Binding-site contacts:
Ligand atom C2 contacts residue MET49 of chain 1.A at 4.0 Å (hydrophobic).
Ligand atom C11 contacts residue MET49 of chain 1.A at 3.9 Å (hydrophobic).
Ligand atom O contacts residue CYS145 of chain 1.A at 3.8 Å.
Ligand atom C11 contacts residue HIS41 of chain 1.A at 3.8 Å.
Ligand atom C3 contacts residue THR45 of chain 1.A at 4.0 Å.
Ligand atom C3 contacts residue CYS44 of chain 1.A at 3.1 Å (hydrophobic).
Ligand atom N contacts residue HIS41 of chain 1.A at 3.1 Å (h-bond).
Ligand atom N contacts residue CYS44 of chain 1.A at 4.1 Å.
Ligand atom C10 contacts residue MET165 of chain 1.A at 3.4 Å (hydrophobic).
Ligand atom C3 contacts residue MET49 of chain 1.A at 4.0 Å (hydrophobic).
Ligand atom N contacts residue MET49 of chain 1.A at 3.8 Å.
Ligand atom C9 contacts residue MET49 of chain 1.A at 3.5 Å (hydrophobic).
Ligand atom O contacts residue HIS41 of chain 1.A at 3.4 Å.
Ligand atom N contacts residue THR25 of chain 1.A at 4.0 Å.
Ligand atom CL contacts residue HIS164 of chain 1.A at 3.8 Å.
Ligand atom C2 contacts residue THR45 of chain 1.A at 3.6 Å.
Ligand atom C10 contacts residue HIS164 of chain 1.A at 4.1 Å.
Ligand atom C3 contacts residue THR25 of chain 1.A at 3.7 Å.
Ligand atom C9 contacts residue MET165 of chain 1.A at 3.8 Å (hydrophobic).
Ligand atom C2 contacts residue CYS44 of chain 1.A at 3.8 Å (hydrophobic).
Ligand atom C10 contacts residue MET49 of chain 1.A at 3.5 Å (hydrophobic).
Ligand atom CL contacts residue ASP187 of chain 1.A at 3.5 Å.
Ligand atom C8 contacts residue GLN189 of chain 1.A at 3.7 Å.
Ligand atom C11 contacts residue HIS164 of chain 1.A at 3.7 Å.
Ligand atom CL contacts residue MET49 of chain 1.A at 3.9 Å.
Ligand atom C4 contacts residue HIS41 of chain 1.A at 3.3 Å.
Ligand atom C3 contacts residue HIS41 of chain 1.A at 3.6 Å.
Ligand atom C8 contacts residue MET49 of chain 1.A at 4.0 Å (hydrophobic).
Ligand atom C2 contacts residue SER46 of chain 1.A at 4.0 Å.
Ligand atom C9 contacts residue ARG188 of chain 1.A at 3.8 Å.
Ligand atom O contacts residue DMS1 of chain 1.E at 4.1 Å.
Ligand atom C9 contacts residue GLN189 of chain 1.A at 4.0 Å.
Ligand atom C5 contacts residue MET49 of chain 1.A at 3.7 Å (hydrophobic).
Ligand atom CL contacts residue MET165 of chain 1.A at 3.5 Å.
Ligand atom C4 contacts residue MET49 of chain 1.A at 3.7 Å (hydrophobic).
Ligand atom O1 contacts residue DMS1 of chain 1.E at 3.7 Å.
Ligand atom C1 contacts residue MET49 of chain 1.A at 3.8 Å (hydrophobic).
Ligand atom C11 contacts residue MET165 of chain 1.A at 3.9 Å (hydrophobic).
Ligand atom C contacts residue SER46 of chain 1.A at 3.5 Å.
Ligand atom CL contacts residue HIS41 of chain 1.A at 3.4 Å.

This small molecule binds to this protein.
Small molecule (SMILES): Cc1ccncc1NS(=O)(=O)c1cccc(Cl)c1

Sequence of chain 1.A:
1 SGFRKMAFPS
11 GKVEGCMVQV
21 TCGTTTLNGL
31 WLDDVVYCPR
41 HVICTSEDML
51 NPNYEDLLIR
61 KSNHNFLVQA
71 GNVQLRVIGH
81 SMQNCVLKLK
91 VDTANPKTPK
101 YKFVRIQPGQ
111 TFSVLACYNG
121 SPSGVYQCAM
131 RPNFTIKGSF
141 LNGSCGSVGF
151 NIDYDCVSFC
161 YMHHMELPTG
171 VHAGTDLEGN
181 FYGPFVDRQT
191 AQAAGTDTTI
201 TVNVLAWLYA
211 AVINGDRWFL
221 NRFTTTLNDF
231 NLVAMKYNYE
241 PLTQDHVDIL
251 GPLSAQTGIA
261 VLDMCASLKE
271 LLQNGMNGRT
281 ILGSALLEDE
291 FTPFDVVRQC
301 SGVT